This protein binds this small molecule.
Small molecule (SMILES): CC(=O)N[C@@H]1[C@@H](O)[C@H](O)[C@@H](CO)O[C@H]1O

Sequence of chain 1.B:
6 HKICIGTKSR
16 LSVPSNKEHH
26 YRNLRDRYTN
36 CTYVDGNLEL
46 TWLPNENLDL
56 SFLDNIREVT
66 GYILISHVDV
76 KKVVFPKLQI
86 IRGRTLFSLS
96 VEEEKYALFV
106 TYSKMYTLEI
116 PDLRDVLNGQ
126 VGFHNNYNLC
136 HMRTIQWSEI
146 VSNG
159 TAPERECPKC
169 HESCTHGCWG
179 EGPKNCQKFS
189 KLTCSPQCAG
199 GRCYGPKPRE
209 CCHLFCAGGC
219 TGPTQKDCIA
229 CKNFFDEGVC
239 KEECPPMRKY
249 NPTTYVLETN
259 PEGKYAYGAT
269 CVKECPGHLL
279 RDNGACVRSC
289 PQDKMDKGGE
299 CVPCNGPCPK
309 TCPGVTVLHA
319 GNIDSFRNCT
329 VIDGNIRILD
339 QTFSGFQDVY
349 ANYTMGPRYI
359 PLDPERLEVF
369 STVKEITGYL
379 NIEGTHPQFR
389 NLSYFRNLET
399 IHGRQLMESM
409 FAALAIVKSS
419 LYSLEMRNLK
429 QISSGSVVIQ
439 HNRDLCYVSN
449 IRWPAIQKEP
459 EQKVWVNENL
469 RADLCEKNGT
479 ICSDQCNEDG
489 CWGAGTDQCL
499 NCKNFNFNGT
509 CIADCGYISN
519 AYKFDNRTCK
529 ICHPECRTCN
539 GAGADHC

Binding-site contacts:
Ligand atom C2 contacts residue ASN350 of chain 1.B at 2.8 Å.
Ligand atom N2 contacts residue ASN350 of chain 1.B at 3.2 Å (h-bond).
Ligand atom C4 contacts residue ASN350 of chain 1.B at 4.3 Å.
Ligand atom C6 contacts residue THR352 of chain 1.B at 3.8 Å.
Ligand atom C7 contacts residue ASN350 of chain 1.B at 4.4 Å.
Ligand atom C3 contacts residue ASN350 of chain 1.B at 4.0 Å.
Ligand atom O7 contacts residue TYR348 of chain 1.B at 4.3 Å.
Ligand atom O5 contacts residue THR352 of chain 1.B at 3.3 Å.
Ligand atom C1 contacts residue ASN350 of chain 1.B at 1.4 Å.
Ligand atom C1 contacts residue THR352 of chain 1.B at 4.2 Å.
Ligand atom C5 contacts residue THR352 of chain 1.B at 4.1 Å.
Ligand atom C5 contacts residue ASN350 of chain 1.B at 3.5 Å.
Ligand atom O6 contacts residue THR352 of chain 1.B at 4.2 Å.
Ligand atom O5 contacts residue ASN350 of chain 1.B at 2.3 Å (h-bond).